This protein binds this small molecule.
Small molecule (SMILES): CC(=O)N[C@@H]1[C@@H](O)[C@H](O)[C@@H](CO)O[C@H]1O

Binding-site contacts:
Ligand atom C5 contacts residue ASN77 of chain 1.F at 3.6 Å.
Ligand atom C7 contacts residue VAL87 of chain 1.F at 4.0 Å (hydrophobic).
Ligand atom O7 contacts residue ASN77 of chain 1.F at 3.2 Å (h-bond).
Ligand atom C8 contacts residue ASN77 of chain 1.F at 4.3 Å.
Ligand atom C8 contacts residue GLN89 of chain 1.F at 3.5 Å.
Ligand atom C8 contacts residue VAL87 of chain 1.F at 4.5 Å (hydrophobic).
Ligand atom C2 contacts residue ASN77 of chain 1.F at 2.2 Å.
Ligand atom C5 contacts residue ASN80 of chain 1.F at 3.8 Å.
Ligand atom O5 contacts residue ASN77 of chain 1.F at 2.3 Å (h-bond).
Ligand atom N2 contacts residue ASN77 of chain 1.F at 2.7 Å (h-bond).
Ligand atom O3 contacts residue VAL87 of chain 1.F at 4.4 Å.
Ligand atom N2 contacts residue GLN89 of chain 1.F at 3.4 Å (h-bond).
Ligand atom O5 contacts residue ASN80 of chain 1.F at 3.2 Å (h-bond).
Ligand atom C7 contacts residue ASN77 of chain 1.F at 3.1 Å.
Ligand atom C7 contacts residue ALA86 of chain 1.F at 4.0 Å (hydrophobic).
Ligand atom C1 contacts residue ASN80 of chain 1.F at 3.4 Å.
Ligand atom O7 contacts residue VAL87 of chain 1.F at 2.9 Å (h-bond).
Ligand atom O5 contacts residue LEU84 of chain 1.F at 3.9 Å.
Ligand atom C2 contacts residue GLN89 of chain 1.F at 4.0 Å.
Ligand atom O7 contacts residue GLN89 of chain 1.F at 3.4 Å (h-bond).
Ligand atom C4 contacts residue ASN77 of chain 1.F at 4.1 Å.
Ligand atom C7 contacts residue GLN89 of chain 1.F at 3.1 Å.
Ligand atom C1 contacts residue ASN77 of chain 1.F at 1.4 Å.
Ligand atom O7 contacts residue LEU85 of chain 1.F at 4.3 Å.
Ligand atom N2 contacts residue SER79 of chain 1.F at 4.3 Å.
Ligand atom C3 contacts residue GLN89 of chain 1.F at 4.1 Å.
Ligand atom O7 contacts residue ALA86 of chain 1.F at 3.1 Å.
Ligand atom O6 contacts residue LEU84 of chain 1.F at 3.6 Å.
Ligand atom C6 contacts residue ASN80 of chain 1.F at 4.3 Å.
Ligand atom C8 contacts residue ALA86 of chain 1.F at 3.8 Å (hydrophobic).
Ligand atom O3 contacts residue GLN89 of chain 1.F at 3.0 Å (h-bond).
Ligand atom C3 contacts residue ASN77 of chain 1.F at 3.6 Å.

Sequence of chain 1.F:
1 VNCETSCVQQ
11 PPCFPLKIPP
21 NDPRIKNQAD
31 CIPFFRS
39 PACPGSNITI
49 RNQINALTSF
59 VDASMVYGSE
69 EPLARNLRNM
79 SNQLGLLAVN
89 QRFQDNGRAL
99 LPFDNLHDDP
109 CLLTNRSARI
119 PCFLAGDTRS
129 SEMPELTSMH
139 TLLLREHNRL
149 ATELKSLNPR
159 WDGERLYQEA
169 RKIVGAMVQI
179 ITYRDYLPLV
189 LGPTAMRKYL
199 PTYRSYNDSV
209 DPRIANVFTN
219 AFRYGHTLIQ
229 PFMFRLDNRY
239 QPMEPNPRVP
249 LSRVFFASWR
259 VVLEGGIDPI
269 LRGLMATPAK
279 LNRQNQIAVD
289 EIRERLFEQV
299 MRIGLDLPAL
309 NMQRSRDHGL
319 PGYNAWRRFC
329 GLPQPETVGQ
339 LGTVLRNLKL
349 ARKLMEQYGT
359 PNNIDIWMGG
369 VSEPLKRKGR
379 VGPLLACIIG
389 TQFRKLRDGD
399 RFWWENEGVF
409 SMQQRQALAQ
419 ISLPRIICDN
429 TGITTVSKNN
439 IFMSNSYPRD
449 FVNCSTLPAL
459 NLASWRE